The protein below binds the small molecule below.
Small molecule (SMILES): CC(=O)N[C@@H]1[C@@H](O)[C@@H](F)[C@](F)(C(=O)O)O[C@H]1[C@H](O)CCO

Binding-site contacts:
Ligand atom C10 contacts residue SER291 of chain 2.A at 4.1 Å.
Ligand atom O4 contacts residue ASN318 of chain 2.A at 2.8 Å (h-bond).
Ligand atom C1 contacts residue SER286 of chain 2.A at 3.3 Å.
Ligand atom O1A contacts residue SER286 of chain 2.A at 2.8 Å (h-bond).
Ligand atom O7 contacts residue TRP321 of chain 2.A at 4.0 Å.
Ligand atom C11 contacts residue ASP320 of chain 2.A at 3.5 Å.
Ligand atom C1 contacts residue SER289 of chain 2.A at 4.0 Å.
Ligand atom C11 contacts residue SER291 of chain 2.A at 3.7 Å.
Ligand atom C5 contacts residue ASN318 of chain 2.A at 4.0 Å.
Ligand atom C11 contacts residue TRP321 of chain 2.A at 3.5 Å (hydrophobic).
Ligand atom C8 contacts residue TRP321 of chain 2.A at 4.0 Å (hydrophobic).
Ligand atom N5 contacts residue TRP321 of chain 2.A at 3.8 Å.
Ligand atom C10 contacts residue ASN318 of chain 2.A at 3.6 Å.
Ligand atom O9 contacts residue LYS352 of chain 2.A at 3.6 Å.
Ligand atom N5 contacts residue ASN318 of chain 2.A at 3.3 Å (h-bond).
Ligand atom O1B contacts residue SER286 of chain 2.A at 3.1 Å (h-bond).
Ligand atom C11 contacts residue THR319 of chain 2.A at 3.4 Å.
Ligand atom N5 contacts residue SER291 of chain 2.A at 3.4 Å.
Ligand atom C10 contacts residue THR319 of chain 2.A at 4.0 Å.
Ligand atom O1B contacts residue ALA288 of chain 2.A at 3.8 Å.
Ligand atom O10 contacts residue ASN318 of chain 2.A at 4.3 Å.
Ligand atom C4 contacts residue ASN318 of chain 2.A at 3.3 Å.
Ligand atom O10 contacts residue THR319 of chain 2.A at 4.0 Å.
Ligand atom C6 contacts residue SER291 of chain 2.A at 4.2 Å.
Ligand atom C4 contacts residue SER291 of chain 2.A at 3.8 Å.
Ligand atom C11 contacts residue ASN318 of chain 2.A at 3.7 Å.
Ligand atom C9 contacts residue LYS352 of chain 2.A at 3.2 Å.
Ligand atom C5 contacts residue SER291 of chain 2.A at 4.0 Å.
Ligand atom C6 contacts residue SER289 of chain 2.A at 3.7 Å.
Ligand atom O1B contacts residue SER289 of chain 2.A at 3.3 Å (h-bond).
Ligand atom C3 contacts residue ASN318 of chain 2.A at 3.9 Å.
Ligand atom O10 contacts residue TRP321 of chain 2.A at 4.1 Å.
Ligand atom C8 contacts residue LYS352 of chain 2.A at 3.5 Å.
Ligand atom O9 contacts residue TRP321 of chain 2.A at 4.1 Å.
Ligand atom O1A contacts residue ASN318 of chain 2.A at 3.9 Å.
Ligand atom C7 contacts residue TRP321 of chain 2.A at 3.4 Å (hydrophobic).
Ligand atom O4 contacts residue THR319 of chain 2.A at 3.9 Å.
Ligand atom C10 contacts residue TRP321 of chain 2.A at 3.7 Å (hydrophobic).
Ligand atom C8 contacts residue SER289 of chain 2.A at 3.6 Å.
Ligand atom C7 contacts residue SER289 of chain 2.A at 4.1 Å.

Sequence of chain 2.A:
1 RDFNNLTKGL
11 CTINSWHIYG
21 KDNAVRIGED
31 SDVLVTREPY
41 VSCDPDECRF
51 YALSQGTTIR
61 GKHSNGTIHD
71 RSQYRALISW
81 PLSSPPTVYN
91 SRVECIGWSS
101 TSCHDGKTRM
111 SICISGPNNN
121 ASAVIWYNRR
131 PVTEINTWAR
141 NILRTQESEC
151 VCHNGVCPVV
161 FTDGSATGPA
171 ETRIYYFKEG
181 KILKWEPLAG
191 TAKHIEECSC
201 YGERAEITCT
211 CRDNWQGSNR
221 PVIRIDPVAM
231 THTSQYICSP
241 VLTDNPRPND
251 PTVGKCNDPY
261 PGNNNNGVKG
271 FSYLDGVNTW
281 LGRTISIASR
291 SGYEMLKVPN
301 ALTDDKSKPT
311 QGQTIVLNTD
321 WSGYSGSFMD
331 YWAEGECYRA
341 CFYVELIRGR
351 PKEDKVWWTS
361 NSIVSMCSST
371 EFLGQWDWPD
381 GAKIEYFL